Sequence of chain 4.A:
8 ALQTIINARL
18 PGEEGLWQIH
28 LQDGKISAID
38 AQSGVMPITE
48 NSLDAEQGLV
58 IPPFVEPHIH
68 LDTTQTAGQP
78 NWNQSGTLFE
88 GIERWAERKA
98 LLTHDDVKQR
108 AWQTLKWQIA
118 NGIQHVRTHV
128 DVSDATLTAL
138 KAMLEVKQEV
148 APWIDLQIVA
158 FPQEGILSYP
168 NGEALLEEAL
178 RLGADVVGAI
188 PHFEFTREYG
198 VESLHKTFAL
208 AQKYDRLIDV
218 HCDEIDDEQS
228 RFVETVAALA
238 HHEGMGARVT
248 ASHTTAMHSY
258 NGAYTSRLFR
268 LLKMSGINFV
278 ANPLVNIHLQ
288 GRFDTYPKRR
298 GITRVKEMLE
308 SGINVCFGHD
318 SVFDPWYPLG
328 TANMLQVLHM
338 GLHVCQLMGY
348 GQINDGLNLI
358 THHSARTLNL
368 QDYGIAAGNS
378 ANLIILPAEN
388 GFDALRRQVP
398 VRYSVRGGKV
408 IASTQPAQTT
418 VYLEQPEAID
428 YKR

This protein binds this small molecule.
Small molecule (SMILES): O=C1NC=C(F)[C@H](O)N1

Binding-site contacts:
Ligand atom C4 contacts residue ASP317 of chain 4.A at 3.5 Å.
Ligand atom F5 contacts residue TRP323 of chain 4.A at 3.5 Å.
Ligand atom O4 contacts residue HIS67 of chain 4.A at 3.5 Å (h-bond).
Ligand atom F5 contacts residue ASP317 of chain 4.A at 3.2 Å.
Ligand atom C2 contacts residue GLN160 of chain 4.A at 3.8 Å.
Ligand atom N3 contacts residue LEU85 of chain 4.A at 3.5 Å.
Ligand atom C4 contacts residue HIS250 of chain 4.A at 3.8 Å.
Ligand atom C4 contacts residue GLU221 of chain 4.A at 3.5 Å.
Ligand atom O4 contacts residue FE1 of chain 4.B at 2.0 Å.
Ligand atom C2 contacts residue GLU221 of chain 4.A at 3.7 Å.
Ligand atom F5 contacts residue SER318 of chain 4.A at 3.0 Å.
Ligand atom N3 contacts residue GLU221 of chain 4.A at 2.8 Å (salt-bridge).
Ligand atom O2 contacts residue GLU221 of chain 4.A at 3.7 Å.
Ligand atom C4 contacts residue FE1 of chain 4.B at 3.2 Å.
Ligand atom C5 contacts residue HIS67 of chain 4.A at 3.5 Å.
Ligand atom C2 contacts residue LEU85 of chain 4.A at 3.6 Å (hydrophobic).
Ligand atom O4 contacts residue ASP317 of chain 4.A at 2.7 Å (salt-bridge).
Ligand atom O4 contacts residue HIS218 of chain 4.A at 3.2 Å (h-bond).
Ligand atom N1 contacts residue PHE158 of chain 4.A at 3.9 Å.
Ligand atom N1 contacts residue HIS67 of chain 4.A at 3.9 Å.
Ligand atom F5 contacts residue FE1 of chain 4.B at 3.7 Å.
Ligand atom C5 contacts residue FE1 of chain 4.B at 3.4 Å.
Ligand atom C6 contacts residue TRP323 of chain 4.A at 3.4 Å (hydrophobic).
Ligand atom O2 contacts residue HIS218 of chain 4.A at 3.5 Å.
Ligand atom O4 contacts residue HIS65 of chain 4.A at 3.6 Å.
Ligand atom O2 contacts residue GLN160 of chain 4.A at 3.1 Å (h-bond).
Ligand atom O2 contacts residue LEU85 of chain 4.A at 3.6 Å.
Ligand atom O4 contacts residue GLU221 of chain 4.A at 3.8 Å.
Ligand atom O2 contacts residue ILE187 of chain 4.A at 3.7 Å.
Ligand atom N1 contacts residue TRP323 of chain 4.A at 3.7 Å.
Ligand atom O4 contacts residue HIS250 of chain 4.A at 2.8 Å (h-bond).
Ligand atom N1 contacts residue GLN160 of chain 4.A at 2.9 Å (h-bond).
Ligand atom F5 contacts residue HIS67 of chain 4.A at 3.6 Å.
Ligand atom N3 contacts residue HIS218 of chain 4.A at 3.4 Å.
Ligand atom C5 contacts residue ASP317 of chain 4.A at 3.8 Å.
Ligand atom C5 contacts residue TRP323 of chain 4.A at 3.6 Å (hydrophobic).
Ligand atom C6 contacts residue HIS67 of chain 4.A at 3.5 Å.
Ligand atom N3 contacts residue FE1 of chain 4.B at 3.7 Å.
Ligand atom C2 contacts residue HIS218 of chain 4.A at 3.5 Å.
Ligand atom O2 contacts residue PHE158 of chain 4.A at 3.4 Å.